A protein and the small-molecule ligand that binds it are described below.
Small molecule (SMILES): NC(=O)[C@H]1CC[C@H]1C(=O)N1CCc2c(OCCO)cccc2[C@H]1CN1C(=O)c2ccccc2C1=O

Sequence of chain 1.B:
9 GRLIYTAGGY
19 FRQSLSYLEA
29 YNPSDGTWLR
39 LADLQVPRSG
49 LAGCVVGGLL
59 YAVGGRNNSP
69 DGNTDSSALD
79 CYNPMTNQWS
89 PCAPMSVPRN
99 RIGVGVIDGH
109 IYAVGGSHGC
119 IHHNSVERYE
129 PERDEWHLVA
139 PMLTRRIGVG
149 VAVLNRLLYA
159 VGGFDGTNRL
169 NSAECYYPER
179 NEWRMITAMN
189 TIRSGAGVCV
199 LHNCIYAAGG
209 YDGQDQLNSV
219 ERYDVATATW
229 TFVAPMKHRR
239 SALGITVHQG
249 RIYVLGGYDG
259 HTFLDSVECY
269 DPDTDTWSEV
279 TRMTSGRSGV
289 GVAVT

Binding-site contacts:
Ligand atom C35 contacts residue TYR256 of chain 1.B at 3.7 Å (hydrophobic).
Ligand atom C6 contacts residue ARG64 of chain 1.B at 3.7 Å.
Ligand atom C31 contacts residue TYR256 of chain 1.B at 3.4 Å (hydrophobic).
Ligand atom C19 contacts residue ARG99 of chain 1.B at 3.8 Å.
Ligand atom C10 contacts residue ARG99 of chain 1.B at 3.6 Å.
Ligand atom C33 contacts residue TYR256 of chain 1.B at 3.4 Å (hydrophobic).
Ligand atom C34 contacts residue TYR256 of chain 1.B at 3.7 Å (hydrophobic).
Ligand atom C16 contacts residue ALA240 of chain 1.B at 3.4 Å (hydrophobic).
Ligand atom C17 contacts residue ALA240 of chain 1.B at 3.8 Å (hydrophobic).
Ligand atom C2 contacts residue ASN98 of chain 1.B at 3.6 Å.
Ligand atom C23 contacts residue GLY287 of chain 1.B at 3.9 Å.
Ligand atom O3 contacts residue ASN98 of chain 1.B at 3.6 Å (h-bond).
Ligand atom C18 contacts residue GLY193 of chain 1.B at 3.6 Å.
Ligand atom O3 contacts residue ARG99 of chain 1.B at 2.7 Å (salt-bridge).
Ligand atom O24 contacts residue LEU241 of chain 1.B at 3.4 Å (h-bond).
Ligand atom C32 contacts residue TYR256 of chain 1.B at 3.4 Å (hydrophobic).
Ligand atom O30 contacts residue TYR256 of chain 1.B at 3.3 Å.
Ligand atom N1 contacts residue ARG64 of chain 1.B at 3.5 Å.
Ligand atom O21 contacts residue GLY48 of chain 1.B at 3.5 Å.
Ligand atom C4 contacts residue SER47 of chain 1.B at 3.5 Å.
Ligand atom N28 contacts residue TYR256 of chain 1.B at 3.7 Å.
Ligand atom C32 contacts residue PHE261 of chain 1.B at 3.8 Å (hydrophobic).
Ligand atom C18 contacts residue ARG99 of chain 1.B at 3.9 Å.
Ligand atom C14 contacts residue GLY287 of chain 1.B at 3.8 Å.
Ligand atom O24 contacts residue GLY287 of chain 1.B at 3.5 Å.
Ligand atom O30 contacts residue SER286 of chain 1.B at 2.8 Å (h-bond).
Ligand atom C2 contacts residue SER47 of chain 1.B at 3.6 Å.
Ligand atom C37 contacts residue TYR256 of chain 1.B at 3.8 Å (hydrophobic).
Ligand atom O24 contacts residue ALA240 of chain 1.B at 3.7 Å.
Ligand atom C20 contacts residue ARG99 of chain 1.B at 3.8 Å.
Ligand atom C15 contacts residue ALA240 of chain 1.B at 3.5 Å (hydrophobic).
Ligand atom C29 contacts residue TYR256 of chain 1.B at 3.4 Å (hydrophobic).
Ligand atom N1 contacts residue SER47 of chain 1.B at 3.1 Å (h-bond).
Ligand atom N1 contacts residue ASN98 of chain 1.B at 2.8 Å (h-bond).
Ligand atom C17 contacts residue ARG99 of chain 1.B at 3.9 Å.
Ligand atom O11 contacts residue ARG99 of chain 1.B at 2.7 Å (salt-bridge).
Ligand atom C20 contacts residue ALA240 of chain 1.B at 3.9 Å (hydrophobic).
Ligand atom C36 contacts residue TYR256 of chain 1.B at 3.5 Å (hydrophobic).
Ligand atom C23 contacts residue LEU49 of chain 1.B at 3.4 Å (hydrophobic).
Ligand atom C27 contacts residue ALA240 of chain 1.B at 3.3 Å (hydrophobic).